Binding-site contacts:
Ligand atom C21 contacts residue LEU79 of chain 1.B at 3.9 Å (hydrophobic).
Ligand atom C21 contacts residue ARG86 of chain 1.B at 4.0 Å.
Ligand atom C4 contacts residue LEU38 of chain 1.B at 4.2 Å (hydrophobic).
Ligand atom C23 contacts residue LEU38 of chain 1.B at 3.8 Å (hydrophobic).
Ligand atom O12 contacts residue LEU216 of chain 1.B at 3.2 Å.
Ligand atom C1 contacts residue HIS215 of chain 1.B at 3.4 Å.
Ligand atom C14 contacts residue LEU120 of chain 1.B at 3.9 Å (hydrophobic).
Ligand atom C5 contacts residue LEU216 of chain 1.B at 4.1 Å (hydrophobic).
Ligand atom C23 contacts residue ALA42 of chain 1.B at 3.8 Å (hydrophobic).
Ligand atom C1 contacts residue GLY212 of chain 1.B at 3.6 Å.
Ligand atom C14 contacts residue PHE117 of chain 1.B at 4.0 Å (hydrophobic).
Ligand atom C2 contacts residue GLY212 of chain 1.B at 4.1 Å.
Ligand atom C20 contacts residue MET80 of chain 1.B at 4.2 Å (hydrophobic).
Ligand atom C20 contacts residue LEU83 of chain 1.B at 4.0 Å (hydrophobic).
Ligand atom C20 contacts residue LEU79 of chain 1.B at 3.6 Å (hydrophobic).
Ligand atom N17 contacts residue ILE116 of chain 1.B at 3.6 Å.
Ligand atom C22 contacts residue LEU41 of chain 1.B at 3.8 Å (hydrophobic).
Ligand atom C22 contacts residue GLU45 of chain 1.B at 3.1 Å.
Ligand atom N17 contacts residue LEU120 of chain 1.B at 3.3 Å.
Ligand atom C21 contacts residue GLU45 of chain 1.B at 3.2 Å.
Ligand atom O28 contacts residue GLU45 of chain 1.B at 2.5 Å (salt-bridge).
Ligand atom O12 contacts residue HIS215 of chain 1.B at 2.8 Å (h-bond).
Ligand atom O28 contacts residue ARG86 of chain 1.B at 2.9 Å (salt-bridge).
Ligand atom O28 contacts residue LEU79 of chain 1.B at 3.6 Å (h-bond).
Ligand atom C11 contacts residue LEU38 of chain 1.B at 3.8 Å (hydrophobic).
Ligand atom C6 contacts residue LEU216 of chain 1.B at 4.0 Å (hydrophobic).
Ligand atom C4 contacts residue MET76 of chain 1.B at 4.1 Å (hydrophobic).
Ligand atom C3 contacts residue MET76 of chain 1.B at 4.0 Å (hydrophobic).
Ligand atom C19 contacts residue PHE96 of chain 1.B at 3.8 Å (hydrophobic).
Ligand atom C6 contacts residue HIS215 of chain 1.B at 3.5 Å.
Ligand atom O12 contacts residue MET35 of chain 1.B at 3.9 Å.
Ligand atom C14 contacts residue ILE116 of chain 1.B at 3.3 Å (hydrophobic).
Ligand atom C13 contacts residue GLY212 of chain 1.B at 3.7 Å.
Ligand atom C1 contacts residue ILE113 of chain 1.B at 4.0 Å (hydrophobic).
Ligand atom C13 contacts residue ILE116 of chain 1.B at 3.5 Å (hydrophobic).
Ligand atom N17 contacts residue PHE96 of chain 1.B at 4.1 Å.
Ligand atom C18 contacts residue PHE96 of chain 1.B at 3.9 Å (hydrophobic).
Ligand atom C6 contacts residue GLY212 of chain 1.B at 4.0 Å.
Ligand atom N17 contacts residue PHE117 of chain 1.B at 3.1 Å.
Ligand atom O9 contacts residue MET76 of chain 1.B at 3.9 Å.

Sequence of chain 1.B:
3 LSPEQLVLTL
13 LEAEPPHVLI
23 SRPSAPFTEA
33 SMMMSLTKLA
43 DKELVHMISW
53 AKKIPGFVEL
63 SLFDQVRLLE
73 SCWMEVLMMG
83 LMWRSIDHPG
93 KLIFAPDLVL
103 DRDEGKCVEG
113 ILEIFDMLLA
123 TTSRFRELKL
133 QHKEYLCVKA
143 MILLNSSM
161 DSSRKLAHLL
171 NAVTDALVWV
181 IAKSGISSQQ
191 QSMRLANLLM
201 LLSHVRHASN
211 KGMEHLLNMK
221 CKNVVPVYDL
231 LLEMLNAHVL

A protein and the small-molecule ligand that binds it are described below.
Small molecule (SMILES): N#CCc1cc(O)cc2cc(-c3ccc(O)cc3)oc12